Binding-site contacts:
Ligand atom OXT contacts residue ARG75 of chain 1.A at 3.0 Å (salt-bridge).
Ligand atom C contacts residue SER70 of chain 1.A at 3.8 Å.
Ligand atom C contacts residue ALA68 of chain 1.A at 4.0 Å (hydrophobic).
Ligand atom O contacts residue VAL50 of chain 1.A at 4.0 Å.
Ligand atom CG contacts residue SER121 of chain 1.A at 3.5 Å.
Ligand atom O contacts residue ILE69 of chain 1.A at 3.6 Å.
Ligand atom CA contacts residue ALA68 of chain 1.A at 3.4 Å (hydrophobic).
Ligand atom CA contacts residue SER70 of chain 1.A at 3.8 Å.
Ligand atom C contacts residue ARG75 of chain 1.A at 3.6 Å.
Ligand atom CB contacts residue ALA68 of chain 1.A at 3.4 Å (hydrophobic).
Ligand atom CD contacts residue VAL50 of chain 1.A at 3.4 Å (hydrophobic).
Ligand atom CG contacts residue THR118 of chain 1.A at 4.0 Å.
Ligand atom CD contacts residue ARG10 of chain 1.A at 3.3 Å.
Ligand atom O contacts residue ARG75 of chain 1.A at 2.8 Å (salt-bridge).
Ligand atom OXT contacts residue THR122 of chain 1.A at 3.0 Å (h-bond).
Ligand atom OE2 contacts residue PHE157 of chain 1.A at 4.1 Å.
Ligand atom OE1 contacts residue ARG10 of chain 1.A at 3.0 Å (salt-bridge).
Ligand atom OXT contacts residue VAL50 of chain 1.A at 4.0 Å.
Ligand atom OE1 contacts residue VAL50 of chain 1.A at 3.8 Å.
Ligand atom CG contacts residue PHE157 of chain 1.A at 3.9 Å (hydrophobic).
Ligand atom N contacts residue ALA68 of chain 1.A at 2.6 Å (h-bond).
Ligand atom N contacts residue TYR186 of chain 1.A at 3.8 Å.
Ligand atom CG contacts residue VAL50 of chain 1.A at 3.4 Å (hydrophobic).
Ligand atom CD contacts residue THR118 of chain 1.A at 3.8 Å.
Ligand atom OE1 contacts residue THR118 of chain 1.A at 3.0 Å (h-bond).
Ligand atom O contacts residue SER70 of chain 1.A at 2.9 Å (h-bond).
Ligand atom OE2 contacts residue ILE12 of chain 1.A at 3.4 Å.
Ligand atom N contacts residue SER70 of chain 1.A at 2.9 Å (h-bond).
Ligand atom C contacts residue THR122 of chain 1.A at 4.0 Å.
Ligand atom N contacts residue ASP158 of chain 1.A at 2.7 Å (salt-bridge).
Ligand atom CD contacts residue PHE157 of chain 1.A at 3.8 Å (hydrophobic).
Ligand atom CA contacts residue ASP158 of chain 1.A at 3.6 Å.
Ligand atom OE2 contacts residue VAL50 of chain 1.A at 3.6 Å.
Ligand atom O contacts residue ALA68 of chain 1.A at 3.5 Å (h-bond).
Ligand atom OE1 contacts residue PHE157 of chain 1.A at 4.1 Å.
Ligand atom OXT contacts residue SER121 of chain 1.A at 3.3 Å.
Ligand atom CB contacts residue VAL50 of chain 1.A at 3.9 Å (hydrophobic).
Ligand atom CA contacts residue THR122 of chain 1.A at 4.0 Å.
Ligand atom C contacts residue VAL50 of chain 1.A at 4.0 Å (hydrophobic).
Ligand atom OE2 contacts residue ARG10 of chain 1.A at 3.1 Å (salt-bridge).

The protein below binds the small molecule below.
Small molecule (SMILES): N[C@@H](CCC(=O)O)C(=O)O

Sequence of chain 1.A:
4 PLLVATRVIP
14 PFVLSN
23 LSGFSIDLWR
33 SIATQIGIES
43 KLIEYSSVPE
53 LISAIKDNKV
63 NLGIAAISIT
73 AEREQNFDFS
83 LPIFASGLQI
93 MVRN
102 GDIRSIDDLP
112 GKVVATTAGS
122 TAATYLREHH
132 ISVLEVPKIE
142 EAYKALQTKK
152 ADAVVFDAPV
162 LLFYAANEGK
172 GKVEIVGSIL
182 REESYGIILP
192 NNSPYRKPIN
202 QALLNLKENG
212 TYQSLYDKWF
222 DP